Binding-site contacts:
Ligand atom C8 contacts residue GLN113 of chain 1.B at 4.1 Å.
Ligand atom O7 contacts residue ASN160 of chain 1.B at 3.0 Å.
Ligand atom C7 contacts residue THR162 of chain 1.B at 4.3 Å.
Ligand atom C8 contacts residue THR162 of chain 1.B at 3.8 Å.
Ligand atom O7 contacts residue THR162 of chain 1.B at 4.0 Å.
Ligand atom C1 contacts residue ASN160 of chain 1.B at 1.4 Å.
Ligand atom C4 contacts residue ASN160 of chain 1.B at 4.2 Å.
Ligand atom C7 contacts residue ASN160 of chain 1.B at 3.4 Å.
Ligand atom O6 contacts residue ALA75 of chain 1.N at 4.2 Å.
Ligand atom N2 contacts residue ASN160 of chain 1.B at 2.9 Å (h-bond).
Ligand atom O5 contacts residue ASN160 of chain 1.B at 2.4 Å (h-bond).
Ligand atom C2 contacts residue ASN160 of chain 1.B at 2.5 Å.
Ligand atom C3 contacts residue ASN160 of chain 1.B at 3.8 Å.
Ligand atom C5 contacts residue ASN160 of chain 1.B at 3.7 Å.

A small-molecule ligand and the protein it binds are described below.
Small molecule (SMILES): CC(=O)N[C@@H]1[C@@H](O)[C@H](O)[C@@H](CO)O[C@H]1O

Sequence of chain 1.N:
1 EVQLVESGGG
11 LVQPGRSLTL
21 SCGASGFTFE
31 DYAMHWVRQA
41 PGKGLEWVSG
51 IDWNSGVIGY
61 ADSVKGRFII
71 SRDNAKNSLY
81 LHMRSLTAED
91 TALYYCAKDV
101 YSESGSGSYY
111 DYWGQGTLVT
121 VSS

Sequence of chain 1.B:
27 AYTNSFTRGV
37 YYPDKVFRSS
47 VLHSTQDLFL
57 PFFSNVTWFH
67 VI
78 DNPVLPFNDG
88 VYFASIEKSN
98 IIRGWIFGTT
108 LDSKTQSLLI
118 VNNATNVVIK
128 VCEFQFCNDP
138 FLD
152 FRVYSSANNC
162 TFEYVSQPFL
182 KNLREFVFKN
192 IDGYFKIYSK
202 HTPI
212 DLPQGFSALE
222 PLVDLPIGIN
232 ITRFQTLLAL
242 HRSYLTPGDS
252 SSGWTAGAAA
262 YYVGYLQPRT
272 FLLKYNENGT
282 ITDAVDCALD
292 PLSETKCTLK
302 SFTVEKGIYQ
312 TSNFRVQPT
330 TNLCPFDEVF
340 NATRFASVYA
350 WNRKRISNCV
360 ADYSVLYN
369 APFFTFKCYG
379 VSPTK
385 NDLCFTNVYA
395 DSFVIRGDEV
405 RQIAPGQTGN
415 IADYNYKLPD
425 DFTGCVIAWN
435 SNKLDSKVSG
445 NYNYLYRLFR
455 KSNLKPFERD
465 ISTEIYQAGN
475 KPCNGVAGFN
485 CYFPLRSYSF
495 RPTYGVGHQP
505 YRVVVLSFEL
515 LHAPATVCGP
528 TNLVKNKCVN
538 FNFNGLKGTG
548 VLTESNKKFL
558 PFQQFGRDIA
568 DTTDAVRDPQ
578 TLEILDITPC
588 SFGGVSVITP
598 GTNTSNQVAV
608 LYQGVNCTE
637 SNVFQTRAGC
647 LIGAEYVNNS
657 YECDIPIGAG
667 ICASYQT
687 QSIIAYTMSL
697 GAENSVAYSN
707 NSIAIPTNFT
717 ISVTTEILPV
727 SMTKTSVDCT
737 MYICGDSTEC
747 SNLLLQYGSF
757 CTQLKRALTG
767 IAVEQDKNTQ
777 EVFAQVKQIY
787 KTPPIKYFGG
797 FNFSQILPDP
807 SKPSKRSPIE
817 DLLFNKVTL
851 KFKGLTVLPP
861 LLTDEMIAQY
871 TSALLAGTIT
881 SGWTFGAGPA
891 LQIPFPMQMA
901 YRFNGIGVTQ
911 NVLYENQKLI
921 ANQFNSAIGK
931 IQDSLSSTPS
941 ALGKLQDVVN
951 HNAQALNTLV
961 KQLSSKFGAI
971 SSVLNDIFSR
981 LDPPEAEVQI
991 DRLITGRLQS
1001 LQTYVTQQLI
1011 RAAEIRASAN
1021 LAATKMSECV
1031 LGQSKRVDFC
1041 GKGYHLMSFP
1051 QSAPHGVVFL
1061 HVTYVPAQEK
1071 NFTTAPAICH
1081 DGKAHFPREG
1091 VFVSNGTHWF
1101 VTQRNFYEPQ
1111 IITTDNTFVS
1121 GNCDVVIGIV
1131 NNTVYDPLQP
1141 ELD